This small molecule binds to this protein.
Small molecule (SMILES): CC(=O)N[C@@H]1[C@@H](O)[C@H](O)[C@@H](CO)O[C@H]1O

Sequence of chain 1.A:
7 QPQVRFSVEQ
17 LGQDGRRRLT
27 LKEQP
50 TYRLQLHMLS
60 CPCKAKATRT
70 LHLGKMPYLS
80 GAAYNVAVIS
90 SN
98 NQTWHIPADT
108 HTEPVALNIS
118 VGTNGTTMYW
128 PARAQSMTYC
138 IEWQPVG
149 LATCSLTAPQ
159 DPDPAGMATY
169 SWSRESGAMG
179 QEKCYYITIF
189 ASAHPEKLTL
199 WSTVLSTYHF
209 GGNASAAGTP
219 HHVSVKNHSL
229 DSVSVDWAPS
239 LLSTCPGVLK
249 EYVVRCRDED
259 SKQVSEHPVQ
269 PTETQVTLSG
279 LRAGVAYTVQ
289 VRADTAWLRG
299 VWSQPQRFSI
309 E

Binding-site contacts:
Ligand atom C8 contacts residue ASN121 of chain 1.A at 4.3 Å.
Ligand atom O7 contacts residue ASN121 of chain 1.A at 2.5 Å (h-bond).
Ligand atom C5 contacts residue ASN121 of chain 1.A at 3.6 Å.
Ligand atom C2 contacts residue ASN121 of chain 1.A at 2.4 Å.
Ligand atom O5 contacts residue ASN121 of chain 1.A at 2.3 Å (h-bond).
Ligand atom N2 contacts residue ASN121 of chain 1.A at 3.0 Å (h-bond).
Ligand atom C7 contacts residue ASN121 of chain 1.A at 3.0 Å.
Ligand atom C4 contacts residue ASN121 of chain 1.A at 4.2 Å.
Ligand atom C1 contacts residue ASN121 of chain 1.A at 1.4 Å.
Ligand atom O6 contacts residue ASN121 of chain 1.A at 4.4 Å.
Ligand atom C3 contacts residue ASN121 of chain 1.A at 3.8 Å.